Binding-site contacts:
Ligand atom C1 contacts residue TYR320 of chain 1.B at 3.6 Å (hydrophobic).
Ligand atom F2 contacts residue GLU391 of chain 1.B at 2.6 Å.
Ligand atom C6 contacts residue PHE454 of chain 1.B at 3.6 Å (hydrophobic).
Ligand atom C6 contacts residue GOL1 of chain 1.K at 3.8 Å.
Ligand atom C5 contacts residue TYR320 of chain 1.B at 3.2 Å (hydrophobic).
Ligand atom C6 contacts residue GLU445 of chain 1.B at 3.4 Å.
Ligand atom O5 contacts residue TYR320 of chain 1.B at 2.9 Å (h-bond).
Ligand atom C1 contacts residue GLU391 of chain 1.B at 1.4 Å.
Ligand atom O4 contacts residue GLN34 of chain 1.B at 2.9 Å (h-bond).
Ligand atom O6 contacts residue TRP363 of chain 1.B at 3.7 Å.
Ligand atom C3 contacts residue TRP438 of chain 1.B at 3.7 Å (hydrophobic).
Ligand atom F2 contacts residue HIS135 of chain 1.B at 3.1 Å.
Ligand atom O4 contacts residue TRP438 of chain 1.B at 3.1 Å.
Ligand atom C3 contacts residue GLN34 of chain 1.B at 3.7 Å.
Ligand atom O6 contacts residue GLU445 of chain 1.B at 2.6 Å (salt-bridge).
Ligand atom C2 contacts residue GLU391 of chain 1.B at 2.3 Å.
Ligand atom C2 contacts residue GLU181 of chain 1.B at 3.8 Å.
Ligand atom F2 contacts residue GLU181 of chain 1.B at 3.8 Å.
Ligand atom O3 contacts residue GLN34 of chain 1.B at 2.6 Å (h-bond).
Ligand atom C2 contacts residue GOL1 of chain 1.K at 3.6 Å.
Ligand atom C2 contacts residue TYR136 of chain 1.B at 3.9 Å (hydrophobic).
Ligand atom F2 contacts residue ASN180 of chain 1.B at 3.0 Å.
Ligand atom C5 contacts residue TRP438 of chain 1.B at 3.7 Å (hydrophobic).
Ligand atom O4 contacts residue TRP446 of chain 1.B at 3.8 Å.
Ligand atom C3 contacts residue HIS135 of chain 1.B at 3.9 Å.
Ligand atom C5 contacts residue GLU391 of chain 1.B at 3.0 Å.
Ligand atom F2 contacts residue TYR136 of chain 1.B at 3.9 Å.
Ligand atom C4 contacts residue GLU391 of chain 1.B at 3.6 Å.
Ligand atom O5 contacts residue GOL1 of chain 1.K at 3.5 Å (h-bond).
Ligand atom C1 contacts residue GLU181 of chain 1.B at 3.6 Å.
Ligand atom C3 contacts residue GLU391 of chain 1.B at 2.9 Å.
Ligand atom O3 contacts residue TRP438 of chain 1.B at 3.8 Å.
Ligand atom O3 contacts residue TRP446 of chain 1.B at 2.9 Å (h-bond).
Ligand atom O5 contacts residue GLU391 of chain 1.B at 2.3 Å (salt-bridge).
Ligand atom O3 contacts residue HIS135 of chain 1.B at 3.0 Å.
Ligand atom C4 contacts residue GLU445 of chain 1.B at 3.6 Å.
Ligand atom C1 contacts residue GOL1 of chain 1.K at 3.4 Å.
Ligand atom O6 contacts residue GOL1 of chain 1.K at 2.6 Å (h-bond).
Ligand atom O4 contacts residue GLU445 of chain 1.B at 2.6 Å (salt-bridge).
Ligand atom C6 contacts residue TYR320 of chain 1.B at 3.4 Å (hydrophobic).

Sequence of chain 1.B:
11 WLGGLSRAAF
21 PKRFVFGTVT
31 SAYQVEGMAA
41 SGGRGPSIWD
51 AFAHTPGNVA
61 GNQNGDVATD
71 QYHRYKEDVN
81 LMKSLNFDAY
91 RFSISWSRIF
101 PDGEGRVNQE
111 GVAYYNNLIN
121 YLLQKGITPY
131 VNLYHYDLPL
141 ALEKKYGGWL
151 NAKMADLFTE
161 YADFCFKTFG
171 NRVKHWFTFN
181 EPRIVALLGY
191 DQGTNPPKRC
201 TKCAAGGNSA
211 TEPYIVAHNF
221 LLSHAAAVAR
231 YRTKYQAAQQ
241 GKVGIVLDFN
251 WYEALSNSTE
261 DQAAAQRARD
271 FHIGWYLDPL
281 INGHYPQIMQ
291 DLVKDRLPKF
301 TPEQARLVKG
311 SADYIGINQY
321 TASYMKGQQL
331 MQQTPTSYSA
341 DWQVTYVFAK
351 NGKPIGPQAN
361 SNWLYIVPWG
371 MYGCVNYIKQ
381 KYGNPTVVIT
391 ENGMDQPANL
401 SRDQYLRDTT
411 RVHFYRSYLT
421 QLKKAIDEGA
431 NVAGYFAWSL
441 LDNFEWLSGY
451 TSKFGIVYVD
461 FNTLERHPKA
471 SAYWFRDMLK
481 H

This small molecule binds to this protein.
Small molecule (SMILES): OC[C@H]1O[C@H](O)[C@H](F)[C@@H](O)[C@@H]1O